Sequence of chain 1.E:
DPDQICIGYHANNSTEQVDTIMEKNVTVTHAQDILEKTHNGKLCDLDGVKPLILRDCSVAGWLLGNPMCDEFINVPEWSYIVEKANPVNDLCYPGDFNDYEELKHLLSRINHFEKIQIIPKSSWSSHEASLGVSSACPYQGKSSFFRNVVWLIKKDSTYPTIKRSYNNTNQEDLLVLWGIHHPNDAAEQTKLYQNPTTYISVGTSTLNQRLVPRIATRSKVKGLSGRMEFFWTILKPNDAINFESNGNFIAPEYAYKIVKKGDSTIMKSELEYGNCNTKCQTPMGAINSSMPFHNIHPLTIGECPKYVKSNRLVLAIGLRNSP

A small-molecule ligand and the protein it binds are described below.
Small molecule (SMILES): CC(=O)N[C@@H]1[C@@H](O)[C@H](O)[C@@H](CO)O[C@H]1O

Binding-site contacts:
Ligand atom C4 contacts residue ASN167 of chain 1.E at 4.2 Å.
Ligand atom O5 contacts residue ASN167 of chain 1.E at 2.3 Å (h-bond).
Ligand atom N2 contacts residue ASN167 of chain 1.E at 3.0 Å (h-bond).
Ligand atom C7 contacts residue ALA240 of chain 1.E at 3.8 Å (hydrophobic).
Ligand atom C7 contacts residue ASN167 of chain 1.E at 3.6 Å.
Ligand atom C5 contacts residue ASN167 of chain 1.E at 3.6 Å.
Ligand atom C1 contacts residue ASN238 of chain 1.E at 3.8 Å.
Ligand atom C1 contacts residue ASN167 of chain 1.E at 1.4 Å.
Ligand atom C5 contacts residue ASN238 of chain 1.E at 3.7 Å.
Ligand atom C8 contacts residue ASN167 of chain 1.E at 3.9 Å.
Ligand atom O4 contacts residue ASN238 of chain 1.E at 4.4 Å.
Ligand atom O7 contacts residue ASP239 of chain 1.E at 4.2 Å.
Ligand atom O7 contacts residue ALA240 of chain 1.E at 3.4 Å.
Ligand atom C2 contacts residue ASN167 of chain 1.E at 2.5 Å.
Ligand atom O5 contacts residue ASN238 of chain 1.E at 4.1 Å.
Ligand atom C8 contacts residue ALA240 of chain 1.E at 4.2 Å (hydrophobic).
Ligand atom C7 contacts residue ASN238 of chain 1.E at 3.5 Å.
Ligand atom C3 contacts residue ASN167 of chain 1.E at 3.8 Å.
Ligand atom C4 contacts residue ASN238 of chain 1.E at 4.3 Å.
Ligand atom O7 contacts residue ASN238 of chain 1.E at 3.4 Å (h-bond).
Ligand atom C3 contacts residue ASN238 of chain 1.E at 4.1 Å.
Ligand atom N2 contacts residue ASN238 of chain 1.E at 2.7 Å (h-bond).
Ligand atom C2 contacts residue ASN238 of chain 1.E at 3.7 Å.